Binding-site contacts:
Ligand atom C22 contacts residue MET271 of chain 1.A at 3.8 Å (hydrophobic).
Ligand atom C6 contacts residue THR66 of chain 1.B at 3.8 Å.
Ligand atom O25 contacts residue MET271 of chain 1.A at 3.8 Å.
Ligand atom C3 contacts residue GLN59 of chain 1.B at 3.8 Å.
Ligand atom C16 contacts residue GLY272 of chain 1.A at 4.3 Å.
Ligand atom C15 contacts residue MET271 of chain 1.A at 3.8 Å (hydrophobic).
Ligand atom C6 contacts residue TRP275 of chain 1.A at 3.7 Å (hydrophobic).
Ligand atom C3 contacts residue GLU62 of chain 1.B at 4.3 Å.
Ligand atom C4 contacts residue GLU62 of chain 1.B at 3.9 Å.
Ligand atom C7 contacts residue TRP275 of chain 1.A at 4.0 Å (hydrophobic).
Ligand atom O7 contacts residue GLU62 of chain 1.B at 2.9 Å (salt-bridge).
Ligand atom C15 contacts residue GLY272 of chain 1.A at 3.9 Å.
Ligand atom C7 contacts residue GLU62 of chain 1.B at 3.8 Å.
Ligand atom C14 contacts residue GLN59 of chain 1.B at 4.2 Å.
Ligand atom C3 contacts residue THR63 of chain 1.B at 4.2 Å.
Ligand atom C2 contacts residue GLN59 of chain 1.B at 4.1 Å.
Ligand atom C4 contacts residue GLN59 of chain 1.B at 3.9 Å.
Ligand atom C24 contacts residue MET271 of chain 1.A at 3.7 Å (hydrophobic).
Ligand atom C19 contacts residue TRP275 of chain 1.A at 3.8 Å (hydrophobic).
Ligand atom O7 contacts residue GLN59 of chain 1.B at 3.4 Å (h-bond).
Ligand atom O26 contacts residue MET271 of chain 1.A at 3.5 Å.
Ligand atom C16 contacts residue MET271 of chain 1.A at 3.8 Å (hydrophobic).
Ligand atom C23 contacts residue MET271 of chain 1.A at 4.3 Å (hydrophobic).
Ligand atom O12 contacts residue GLN59 of chain 1.B at 3.7 Å.
Ligand atom C6 contacts residue GLU62 of chain 1.B at 4.2 Å.
Ligand atom C18 contacts residue TRP275 of chain 1.A at 4.0 Å (hydrophobic).
Ligand atom O3 contacts residue THR63 of chain 1.B at 2.9 Å (h-bond).
Ligand atom C8 contacts residue TRP275 of chain 1.A at 4.3 Å (hydrophobic).
Ligand atom C9 contacts residue GLN59 of chain 1.B at 4.3 Å.
Ligand atom O3 contacts residue GLN59 of chain 1.B at 2.9 Å (h-bond).
Ligand atom C15 contacts residue TRP275 of chain 1.A at 3.8 Å (hydrophobic).
Ligand atom C4 contacts residue THR66 of chain 1.B at 3.8 Å.
Ligand atom O3 contacts residue GLU62 of chain 1.B at 3.9 Å.
Ligand atom C5 contacts residue THR66 of chain 1.B at 3.8 Å.

A protein and the small-molecule ligand that binds it are described below.
Small molecule (SMILES): C[C@H](CCC(=O)O)[C@H]1CC[C@H]2[C@@H]3[C@H](O)C[C@@H]4C[C@H](O)CC[C@]4(C)[C@H]3C[C@H](O)[C@]12C

Sequence of chain 1.A:
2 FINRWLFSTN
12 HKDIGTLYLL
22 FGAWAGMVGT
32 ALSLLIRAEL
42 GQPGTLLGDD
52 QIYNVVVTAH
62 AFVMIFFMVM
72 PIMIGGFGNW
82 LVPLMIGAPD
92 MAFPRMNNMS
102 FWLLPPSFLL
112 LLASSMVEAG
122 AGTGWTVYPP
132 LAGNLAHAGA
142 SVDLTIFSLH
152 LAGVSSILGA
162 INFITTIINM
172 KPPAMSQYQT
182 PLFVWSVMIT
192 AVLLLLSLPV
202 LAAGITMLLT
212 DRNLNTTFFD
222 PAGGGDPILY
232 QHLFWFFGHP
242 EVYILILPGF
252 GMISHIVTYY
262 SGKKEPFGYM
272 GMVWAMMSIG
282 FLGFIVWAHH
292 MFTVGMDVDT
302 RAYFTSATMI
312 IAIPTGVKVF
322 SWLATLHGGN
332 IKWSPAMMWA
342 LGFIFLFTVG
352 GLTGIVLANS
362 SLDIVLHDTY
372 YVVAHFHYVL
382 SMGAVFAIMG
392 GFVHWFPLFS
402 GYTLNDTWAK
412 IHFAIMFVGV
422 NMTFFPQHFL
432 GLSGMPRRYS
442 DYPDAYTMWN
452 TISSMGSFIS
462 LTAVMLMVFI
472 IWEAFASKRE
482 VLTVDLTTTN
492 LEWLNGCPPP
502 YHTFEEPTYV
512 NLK

Sequence of chain 1.B:
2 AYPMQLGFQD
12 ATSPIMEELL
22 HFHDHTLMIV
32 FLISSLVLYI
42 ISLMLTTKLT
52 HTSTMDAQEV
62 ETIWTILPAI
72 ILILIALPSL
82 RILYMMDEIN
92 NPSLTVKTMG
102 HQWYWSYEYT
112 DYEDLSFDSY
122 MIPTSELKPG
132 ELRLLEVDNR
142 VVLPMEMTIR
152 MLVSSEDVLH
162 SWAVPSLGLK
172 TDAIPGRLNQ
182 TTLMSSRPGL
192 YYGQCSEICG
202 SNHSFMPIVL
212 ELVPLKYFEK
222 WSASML